A small-molecule ligand and the protein it binds are described below.
Small molecule (SMILES): CC(=O)N[C@@H]1[C@@H](O)[C@H](O)[C@@H](CO)O[C@H]1O

Sequence of chain 1.L:
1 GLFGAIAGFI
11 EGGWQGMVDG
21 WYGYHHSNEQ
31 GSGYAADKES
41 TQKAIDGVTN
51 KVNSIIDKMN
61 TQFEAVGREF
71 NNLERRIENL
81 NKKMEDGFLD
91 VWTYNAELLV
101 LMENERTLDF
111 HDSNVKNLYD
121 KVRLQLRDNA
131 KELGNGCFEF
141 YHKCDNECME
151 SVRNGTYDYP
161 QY

Binding-site contacts:
Ligand atom C4 contacts residue ASN154 of chain 1.L at 3.7 Å.
Ligand atom C3 contacts residue ASN154 of chain 1.L at 3.3 Å.
Ligand atom O7 contacts residue ASN154 of chain 1.L at 4.4 Å.
Ligand atom C7 contacts residue ASN154 of chain 1.L at 3.7 Å.
Ligand atom C6 contacts residue ASN154 of chain 1.L at 4.2 Å.
Ligand atom O5 contacts residue ASN154 of chain 1.L at 2.4 Å (h-bond).
Ligand atom C1 contacts residue GLU150 of chain 1.L at 4.1 Å.
Ligand atom O6 contacts residue GLU150 of chain 1.L at 4.4 Å.
Ligand atom C5 contacts residue ASN154 of chain 1.L at 2.9 Å.
Ligand atom C1 contacts residue ASN154 of chain 1.L at 1.5 Å.
Ligand atom O5 contacts residue GLU150 of chain 1.L at 3.6 Å.
Ligand atom C8 contacts residue ASN154 of chain 1.L at 4.1 Å.
Ligand atom C6 contacts residue GLU147 of chain 1.L at 4.2 Å.
Ligand atom O6 contacts residue GLU147 of chain 1.L at 4.3 Å.
Ligand atom N2 contacts residue ASN154 of chain 1.L at 2.9 Å (h-bond).
Ligand atom C2 contacts residue ASN154 of chain 1.L at 2.6 Å.
Ligand atom C8 contacts residue GLU150 of chain 1.L at 4.4 Å.